Binding-site contacts:
Ligand atom O2B contacts residue ARG173 of chain 1.B at 2.8 Å (salt-bridge).
Ligand atom C5 contacts residue ASN71 of chain 1.B at 3.6 Å.
Ligand atom C1 contacts residue ILE21 of chain 1.B at 4.1 Å (hydrophobic).
Ligand atom C5 contacts residue FPP1 of chain 1.I at 4.1 Å.
Ligand atom C1 contacts residue FPP1 of chain 1.I at 4.0 Å.
Ligand atom C4 contacts residue PRO22 of chain 1.B at 3.8 Å (hydrophobic).
Ligand atom C1 contacts residue ARG173 of chain 1.B at 4.1 Å.
Ligand atom PB contacts residue SER181 of chain 1.B at 3.5 Å.
Ligand atom C5 contacts residue GLY66 of chain 1.B at 3.6 Å.
Ligand atom C4 contacts residue FPP1 of chain 1.I at 3.4 Å.
Ligand atom C5 contacts residue PHE67 of chain 1.B at 3.7 Å (hydrophobic).
Ligand atom PA contacts residue MG1 of chain 1.J at 3.5 Å.
Ligand atom O1 contacts residue ARG173 of chain 1.B at 4.1 Å.
Ligand atom PA contacts residue ARG74 of chain 1.B at 4.1 Å.
Ligand atom O2B contacts residue ASP23 of chain 1.B at 3.9 Å.
Ligand atom O3A contacts residue ARG173 of chain 1.B at 4.2 Å.
Ligand atom O1 contacts residue SER181 of chain 1.B at 3.8 Å.
Ligand atom O1A contacts residue ARG74 of chain 1.B at 3.6 Å (salt-bridge).
Ligand atom O1B contacts residue SER181 of chain 1.B at 2.8 Å (h-bond).
Ligand atom O1A contacts residue ASP23 of chain 1.B at 3.3 Å (salt-bridge).
Ligand atom O2A contacts residue ARG74 of chain 1.B at 3.7 Å.
Ligand atom O1A contacts residue MG1 of chain 1.J at 2.1 Å.
Ligand atom C3 contacts residue PHE65 of chain 1.B at 4.1 Å (hydrophobic).
Ligand atom O2B contacts residue SER181 of chain 1.B at 3.8 Å.
Ligand atom C2 contacts residue ILE21 of chain 1.B at 3.7 Å (hydrophobic).
Ligand atom O2B contacts residue ARG179 of chain 1.B at 3.1 Å (salt-bridge).
Ligand atom PB contacts residue ARG173 of chain 1.B at 3.9 Å.
Ligand atom O2B contacts residue MG1 of chain 1.J at 3.9 Å.
Ligand atom O3B contacts residue ARG179 of chain 1.B at 3.7 Å.
Ligand atom O3A contacts residue SER181 of chain 1.B at 3.4 Å (h-bond).
Ligand atom PA contacts residue ASN71 of chain 1.B at 4.2 Å.
Ligand atom O1B contacts residue ARG179 of chain 1.B at 3.1 Å (salt-bridge).
Ligand atom C1 contacts residue ASP23 of chain 1.B at 3.5 Å.
Ligand atom C5 contacts residue PHE65 of chain 1.B at 3.8 Å (hydrophobic).
Ligand atom PB contacts residue ARG179 of chain 1.B at 3.6 Å.
Ligand atom O1A contacts residue FPP1 of chain 1.I at 3.1 Å (h-bond).
Ligand atom O2A contacts residue ASN71 of chain 1.B at 2.8 Å (h-bond).
Ligand atom C4 contacts residue PHE65 of chain 1.B at 3.6 Å (hydrophobic).
Ligand atom C2 contacts residue PHE65 of chain 1.B at 4.1 Å (hydrophobic).
Ligand atom C1 contacts residue MG1 of chain 1.J at 4.1 Å.

Sequence of chain 1.B:
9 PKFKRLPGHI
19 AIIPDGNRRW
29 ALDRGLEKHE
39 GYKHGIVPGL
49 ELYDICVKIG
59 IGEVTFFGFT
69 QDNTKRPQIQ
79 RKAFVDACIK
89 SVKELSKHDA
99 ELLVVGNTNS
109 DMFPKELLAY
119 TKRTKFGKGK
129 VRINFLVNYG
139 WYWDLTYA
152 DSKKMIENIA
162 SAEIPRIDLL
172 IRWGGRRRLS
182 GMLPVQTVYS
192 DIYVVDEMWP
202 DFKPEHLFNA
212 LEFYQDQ

The small molecule below binds the protein below.
Small molecule (SMILES): CC(C)=CCO[P](=O)(O)OP(=O)(O)O